Binding-site contacts:
Ligand atom CG2 contacts residue VAL4 of chain 54.E at 3.8 Å (hydrophobic).
Ligand atom C contacts residue VAL4 of chain 54.E at 3.4 Å (hydrophobic).
Ligand atom OG contacts residue GLN3 of chain 54.E at 3.0 Å (h-bond).
Ligand atom O contacts residue SER6 of chain 54.E at 4.1 Å.
Ligand atom CB contacts residue GLN3 of chain 54.E at 4.1 Å.
Ligand atom CD contacts residue VAL4 of chain 54.E at 3.8 Å (hydrophobic).
Ligand atom OE2 contacts residue ASN25 of chain 54.E at 3.4 Å (h-bond).
Ligand atom C contacts residue GLN3 of chain 54.E at 4.3 Å.
Ligand atom CB contacts residue VAL4 of chain 54.E at 3.9 Å (hydrophobic).
Ligand atom OE1 contacts residue VAL4 of chain 54.E at 3.6 Å (h-bond).
Ligand atom CB contacts residue GLN3 of chain 54.E at 3.8 Å.
Ligand atom O contacts residue VAL4 of chain 54.E at 3.0 Å (h-bond).
Ligand atom CB contacts residue VAL4 of chain 54.E at 4.3 Å (hydrophobic).
Ligand atom OE2 contacts residue VAL4 of chain 54.E at 4.1 Å.
Ligand atom N contacts residue ALA2 of chain 54.E at 2.8 Å (h-bond).
Ligand atom O contacts residue VAL4 of chain 54.E at 4.0 Å.
Ligand atom CA contacts residue VAL4 of chain 54.E at 3.0 Å (hydrophobic).
Ligand atom CA contacts residue ALA2 of chain 54.E at 3.9 Å (hydrophobic).
Ligand atom O contacts residue SER5 of chain 54.E at 3.8 Å.
Ligand atom CG1 contacts residue GLN3 of chain 54.E at 3.1 Å.
Ligand atom O contacts residue GLN3 of chain 54.E at 3.4 Å (h-bond).
Ligand atom CD1 contacts residue VAL4 of chain 54.E at 3.9 Å (hydrophobic).
Ligand atom CB contacts residue MYR1 of chain 53.H at 4.3 Å.
Ligand atom CG2 contacts residue GLN3 of chain 54.E at 3.3 Å.
Ligand atom OE1 contacts residue SER5 of chain 54.E at 4.2 Å.
Ligand atom CA contacts residue VAL4 of chain 54.E at 4.0 Å (hydrophobic).
Ligand atom N contacts residue VAL4 of chain 54.E at 4.1 Å.
Ligand atom CA contacts residue ALA2 of chain 54.E at 3.0 Å (hydrophobic).
Ligand atom C contacts residue VAL4 of chain 54.E at 3.8 Å (hydrophobic).
Ligand atom CG2 contacts residue ALA2 of chain 54.E at 3.9 Å (hydrophobic).
Ligand atom CG contacts residue VAL4 of chain 54.E at 4.2 Å (hydrophobic).
Ligand atom CB contacts residue ALA2 of chain 54.E at 3.5 Å (hydrophobic).
Ligand atom CG2 contacts residue MYR1 of chain 53.H at 3.7 Å.
Ligand atom O contacts residue ALA2 of chain 54.E at 4.0 Å.
Ligand atom OG contacts residue ALA2 of chain 54.E at 3.9 Å.
Ligand atom CG2 contacts residue SER5 of chain 54.E at 3.1 Å.
Ligand atom N contacts residue VAL4 of chain 54.E at 2.8 Å (h-bond).
Ligand atom C contacts residue ALA2 of chain 54.E at 3.3 Å (hydrophobic).
Ligand atom C contacts residue ALA2 of chain 54.E at 4.3 Å (hydrophobic).
Ligand atom N contacts residue ALA2 of chain 54.E at 4.3 Å.

Sequence of chain 54.E:
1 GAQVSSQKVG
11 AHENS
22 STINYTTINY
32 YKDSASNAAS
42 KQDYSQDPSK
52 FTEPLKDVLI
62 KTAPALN

The protein below binds the small molecule below.
Small molecule (SMILES): CC[C@H](C)[C@H](N)C(=O)N[C@@H](CO)C(=O)N[C@@H](CCC(=O)O)C(=O)N[C@H](C=O)C(C)C